Binding-site contacts:
Ligand atom C28 contacts residue THR307 of chain 1.E at 3.5 Å.
Ligand atom N40 contacts residue GLN230 of chain 1.E at 3.4 Å.
Ligand atom N15 contacts residue LYS206 of chain 1.E at 3.1 Å (salt-bridge).
Ligand atom C39 contacts residue TRP42 of chain 1.E at 3.6 Å (hydrophobic).
Ligand atom C09 contacts residue TRP212 of chain 1.E at 3.7 Å (hydrophobic).
Ligand atom O05 contacts residue LEU41 of chain 1.E at 3.6 Å.
Ligand atom C31 contacts residue LEU210 of chain 1.E at 3.8 Å (hydrophobic).
Ligand atom C26 contacts residue PHE390 of chain 1.E at 3.8 Å (hydrophobic).
Ligand atom N40 contacts residue VAL45 of chain 1.E at 3.6 Å.
Ligand atom O30 contacts residue GLN230 of chain 1.E at 3.8 Å.
Ligand atom C37 contacts residue TRP42 of chain 1.E at 3.7 Å (hydrophobic).
Ligand atom C23 contacts residue PHE239 of chain 1.E at 3.7 Å (hydrophobic).
Ligand atom C33 contacts residue LEU150 of chain 1.E at 3.6 Å (hydrophobic).
Ligand atom C27 contacts residue GLN230 of chain 1.E at 3.8 Å.
Ligand atom C23 contacts residue PHE390 of chain 1.E at 3.5 Å (hydrophobic).
Ligand atom C29 contacts residue CYS305 of chain 1.E at 3.6 Å (hydrophobic).
Ligand atom C29 contacts residue PHE239 of chain 1.E at 3.7 Å (hydrophobic).
Ligand atom C04 contacts residue LEU41 of chain 1.E at 3.8 Å (hydrophobic).
Ligand atom O21 contacts residue ARG389 of chain 1.E at 3.3 Å.
Ligand atom C34 contacts residue TRP42 of chain 1.E at 3.8 Å (hydrophobic).
Ligand atom C18 contacts residue PHE239 of chain 1.E at 3.8 Å (hydrophobic).
Ligand atom O21 contacts residue PHE239 of chain 1.E at 3.7 Å.
Ligand atom C38 contacts residue TRP42 of chain 1.E at 3.7 Å (hydrophobic).
Ligand atom C19 contacts residue PHE239 of chain 1.E at 3.5 Å (hydrophobic).
Ligand atom C24 contacts residue PHE390 of chain 1.E at 3.8 Å (hydrophobic).
Ligand atom F01 contacts residue TRP212 of chain 1.E at 3.3 Å.
Ligand atom C39 contacts residue VAL45 of chain 1.E at 3.8 Å (hydrophobic).
Ligand atom C35 contacts residue SER40 of chain 1.E at 3.6 Å.
Ligand atom O22 contacts residue ARG389 of chain 1.E at 3.5 Å (salt-bridge).
Ligand atom C04 contacts residue SER215 of chain 1.E at 3.6 Å.
Ligand atom C35 contacts residue TRP42 of chain 1.E at 3.7 Å (hydrophobic).
Ligand atom C13 contacts residue LEU210 of chain 1.E at 3.6 Å (hydrophobic).
Ligand atom N40 contacts residue GLN46 of chain 1.E at 3.4 Å (h-bond).
Ligand atom C20 contacts residue PHE239 of chain 1.E at 3.6 Å (hydrophobic).
Ligand atom C34 contacts residue SER40 of chain 1.E at 3.7 Å.
Ligand atom N40 contacts residue TRP42 of chain 1.E at 3.8 Å.
Ligand atom O05 contacts residue THR216 of chain 1.E at 3.7 Å.
Ligand atom C17 contacts residue LEU393 of chain 1.E at 3.8 Å (hydrophobic).
Ligand atom C36 contacts residue LEU41 of chain 1.E at 3.8 Å (hydrophobic).
Ligand atom C18 contacts residue LEU393 of chain 1.E at 3.5 Å (hydrophobic).

This protein binds this small molecule.
Small molecule (SMILES): N#Cc1ccc(COc2cccc(C3CCN(Cc4nc5ccc(C(=O)O)cc5n4C[C@@H]4CCO4)CC3)n2)c(F)c1

Sequence of chain 1.E:
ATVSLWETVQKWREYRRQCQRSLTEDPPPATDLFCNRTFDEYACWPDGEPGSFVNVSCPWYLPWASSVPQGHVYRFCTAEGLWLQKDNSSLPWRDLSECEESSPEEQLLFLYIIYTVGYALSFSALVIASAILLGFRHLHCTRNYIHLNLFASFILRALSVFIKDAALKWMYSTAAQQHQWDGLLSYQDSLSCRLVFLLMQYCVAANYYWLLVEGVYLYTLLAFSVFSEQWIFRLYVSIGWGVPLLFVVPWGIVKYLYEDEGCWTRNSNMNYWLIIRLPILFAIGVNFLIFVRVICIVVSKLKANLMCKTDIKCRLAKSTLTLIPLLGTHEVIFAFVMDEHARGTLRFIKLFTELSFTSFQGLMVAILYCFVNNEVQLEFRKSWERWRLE